The protein below binds the small molecule below.
Small molecule (SMILES): CC(=O)N[C@H]1[C@@H](OP(=O)(O)OP(=O)(O)OC/C=C(/C)CC/C=C(/C)CC/C=C(/C)CC/C=C(/C)CC/C=C(/C)CC/C=C(/C)CC/C=C(/C)CCC=C(C)C)O[C@H](CO)[C@@H](O)[C@@H]1O

Sequence of chain 1.A:
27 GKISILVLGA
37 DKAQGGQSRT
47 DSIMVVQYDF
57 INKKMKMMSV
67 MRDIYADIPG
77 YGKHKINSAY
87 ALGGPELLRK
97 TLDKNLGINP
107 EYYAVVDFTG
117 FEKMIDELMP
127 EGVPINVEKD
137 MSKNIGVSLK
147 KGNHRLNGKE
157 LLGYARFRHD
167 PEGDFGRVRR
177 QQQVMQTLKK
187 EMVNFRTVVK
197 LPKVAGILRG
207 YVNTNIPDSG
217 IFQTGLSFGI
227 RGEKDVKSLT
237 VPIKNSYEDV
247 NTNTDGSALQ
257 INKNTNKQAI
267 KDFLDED

Binding-site contacts:
Ligand atom O48 contacts residue ARG68 of chain 1.A at 2.9 Å (salt-bridge).
Ligand atom C38 contacts residue GLN177 of chain 1.A at 3.3 Å.
Ligand atom O63 contacts residue ARG164 of chain 1.A at 3.3 Å.
Ligand atom C03 contacts residue LYS185 of chain 1.A at 3.6 Å.
Ligand atom C31 contacts residue LEU158 of chain 1.A at 3.6 Å (hydrophobic).
Ligand atom O41 contacts residue PHE114 of chain 1.A at 3.4 Å.
Ligand atom O44 contacts residue ARG162 of chain 1.A at 2.8 Å (salt-bridge).
Ligand atom C39 contacts residue ASP47 of chain 1.A at 3.7 Å.
Ligand atom C26 contacts residue SER48 of chain 1.A at 3.3 Å.
Ligand atom C25 contacts residue MET50 of chain 1.A at 3.6 Å (hydrophobic).
Ligand atom C37 contacts residue ASP47 of chain 1.A at 3.6 Å.
Ligand atom O47 contacts residue ARG173 of chain 1.A at 3.0 Å (salt-bridge).
Ligand atom O47 contacts residue ARG164 of chain 1.A at 3.0 Å.
Ligand atom C04 contacts residue MET61 of chain 1.A at 3.6 Å (hydrophobic).
Ligand atom C34 contacts residue PHE114 of chain 1.A at 3.5 Å (hydrophobic).
Ligand atom C40 contacts residue ASP37 of chain 1.A at 3.4 Å.
Ligand atom C40 contacts residue PHE114 of chain 1.A at 3.7 Å (hydrophobic).
Ligand atom O63 contacts residue ASN140 of chain 1.A at 3.5 Å.
Ligand atom C62 contacts residue ARG162 of chain 1.A at 3.2 Å.
Ligand atom O48 contacts residue ARG45 of chain 1.A at 3.0 Å (salt-bridge).
Ligand atom C01 contacts residue MET181 of chain 1.A at 3.7 Å (hydrophobic).
Ligand atom C36 contacts residue ASP47 of chain 1.A at 3.7 Å.
Ligand atom C17 contacts residue MET120 of chain 1.A at 3.7 Å (hydrophobic).
Ligand atom O43 contacts residue ARG45 of chain 1.A at 3.1 Å (salt-bridge).
Ligand atom C40 contacts residue ASP47 of chain 1.A at 3.6 Å.
Ligand atom C61 contacts residue ASN140 of chain 1.A at 3.6 Å.
Ligand atom C08 contacts residue VAL52 of chain 1.A at 3.5 Å (hydrophobic).
Ligand atom C33 contacts residue ASP113 of chain 1.A at 3.7 Å.
Ligand atom C09 contacts residue ILE31 of chain 1.A at 3.7 Å (hydrophobic).
Ligand atom C23 contacts residue VAL112 of chain 1.A at 3.4 Å (hydrophobic).
Ligand atom O58 contacts residue ASN140 of chain 1.A at 3.4 Å.
Ligand atom C28 contacts residue VAL180 of chain 1.A at 3.6 Å (hydrophobic).
Ligand atom C39 contacts residue ARG173 of chain 1.A at 3.7 Å.
Ligand atom C33 contacts residue VAL112 of chain 1.A at 3.3 Å (hydrophobic).
Ligand atom C38 contacts residue GOL1 of chain 1.J at 3.2 Å.
Ligand atom C16 contacts residue MET120 of chain 1.A at 3.7 Å (hydrophobic).
Ligand atom O45 contacts residue ARG173 of chain 1.A at 3.4 Å (salt-bridge).
Ligand atom O41 contacts residue ARG162 of chain 1.A at 3.2 Å (salt-bridge).
Ligand atom O47 contacts residue ARG68 of chain 1.A at 3.2 Å (salt-bridge).
Ligand atom C62 contacts residue ASN140 of chain 1.A at 3.7 Å.